Sequence of chain 1.A:
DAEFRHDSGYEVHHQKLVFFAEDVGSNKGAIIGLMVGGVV

Binding-site contacts:
Ligand atom OB3 contacts residue PHE19 of chain 1.A at 3.6 Å.
Ligand atom CC5 contacts residue TYR10 of chain 1.A at 3.5 Å (hydrophobic).
Ligand atom CE1 contacts residue TYR10 of chain 1.A at 3.6 Å (hydrophobic).
Ligand atom CG9 contacts residue GLN15 of chain 1.A at 4.4 Å.
Ligand atom CB2 contacts residue PHE19 of chain 1.A at 4.0 Å (hydrophobic).
Ligand atom CB1 contacts residue VAL12 of chain 1.A at 4.0 Å (hydrophobic).
Ligand atom CB6 contacts residue PHE19 of chain 1.A at 4.5 Å (hydrophobic).
Ligand atom CB2 contacts residue GLN15 of chain 1.A at 4.2 Å.
Ligand atom CD1 contacts residue TYR10 of chain 1.A at 4.2 Å (hydrophobic).
Ligand atom OC4 contacts residue TYR10 of chain 1.A at 3.1 Å (h-bond).
Ligand atom CB1 contacts residue GLN15 of chain 1.A at 3.5 Å.
Ligand atom CB4 contacts residue PHE19 of chain 1.A at 4.1 Å (hydrophobic).
Ligand atom CG4 contacts residue TYR10 of chain 1.A at 4.4 Å (hydrophobic).
Ligand atom CC6 contacts residue TYR10 of chain 1.A at 4.3 Å (hydrophobic).
Ligand atom CE6 contacts residue TYR10 of chain 1.A at 3.5 Å (hydrophobic).
Ligand atom OG2 contacts residue GLN15 of chain 1.A at 3.1 Å (h-bond).
Ligand atom CG1 contacts residue GLN15 of chain 1.A at 4.1 Å.
Ligand atom CB3 contacts residue PHE19 of chain 1.A at 3.7 Å (hydrophobic).
Ligand atom CC4 contacts residue TYR10 of chain 1.A at 3.6 Å (hydrophobic).
Ligand atom CB1 contacts residue PHE19 of chain 1.A at 4.3 Å (hydrophobic).
Ligand atom CB5 contacts residue PHE19 of chain 1.A at 4.4 Å (hydrophobic).
Ligand atom CG3 contacts residue GLN15 of chain 1.A at 4.0 Å.
Ligand atom CB2 contacts residue VAL12 of chain 1.A at 4.3 Å (hydrophobic).
Ligand atom CB6 contacts residue GLN15 of chain 1.A at 3.9 Å.

The small molecule below binds the protein below.
Small molecule (SMILES): OC[C@H]1O[C@@H](Oc2cc(/C=C/c3ccc(O)cc3)c3c(c2)O[C@H](c2ccc(O)cc2)[C@H]3c2cc(O)cc(O)c2)[C@H](O)[C@@H](O)[C@@H]1O